The small molecule below binds the protein below.
Small molecule (SMILES): CC(=O)N[C@@H]1[C@@H](O)[C@H](O)[C@@H](CO)O[C@H]1O

Binding-site contacts:
Ligand atom C8 contacts residue SER102 of chain 1.J at 3.4 Å.
Ligand atom C7 contacts residue ASN100 of chain 1.J at 4.0 Å.
Ligand atom N2 contacts residue SER102 of chain 1.J at 4.1 Å.
Ligand atom C2 contacts residue ASN100 of chain 1.J at 2.4 Å.
Ligand atom C1 contacts residue ASN100 of chain 1.J at 1.4 Å.
Ligand atom C4 contacts residue ASN100 of chain 1.J at 4.2 Å.
Ligand atom C3 contacts residue ASN100 of chain 1.J at 3.8 Å.
Ligand atom C5 contacts residue ASN100 of chain 1.J at 3.6 Å.
Ligand atom C7 contacts residue SER102 of chain 1.J at 4.2 Å.
Ligand atom O7 contacts residue ASN100 of chain 1.J at 4.5 Å.
Ligand atom N2 contacts residue ASN100 of chain 1.J at 3.0 Å (h-bond).
Ligand atom O6 contacts residue PRO98 of chain 1.J at 4.4 Å.
Ligand atom O5 contacts residue ASN100 of chain 1.J at 2.3 Å (h-bond).

Sequence of chain 1.J:
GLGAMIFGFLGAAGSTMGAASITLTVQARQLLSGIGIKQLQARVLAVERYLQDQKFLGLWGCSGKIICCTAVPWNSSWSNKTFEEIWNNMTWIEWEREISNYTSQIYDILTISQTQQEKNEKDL